Sequence of chain 1.B:
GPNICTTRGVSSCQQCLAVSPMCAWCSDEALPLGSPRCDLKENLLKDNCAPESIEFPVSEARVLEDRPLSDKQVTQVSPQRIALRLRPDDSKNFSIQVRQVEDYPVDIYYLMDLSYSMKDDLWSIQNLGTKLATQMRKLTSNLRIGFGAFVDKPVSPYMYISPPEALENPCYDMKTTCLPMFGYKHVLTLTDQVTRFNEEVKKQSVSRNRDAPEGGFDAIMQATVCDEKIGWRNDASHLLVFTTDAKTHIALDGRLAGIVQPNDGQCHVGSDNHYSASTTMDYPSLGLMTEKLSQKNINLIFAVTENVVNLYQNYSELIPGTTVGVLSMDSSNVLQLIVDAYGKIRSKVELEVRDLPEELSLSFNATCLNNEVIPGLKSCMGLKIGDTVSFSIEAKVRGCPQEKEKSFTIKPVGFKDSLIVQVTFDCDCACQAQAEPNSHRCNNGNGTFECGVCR

The small molecule below binds the protein below.
Small molecule (SMILES): CC(=O)N[C@@H]1[C@@H](O)[C@H](O)[C@@H](CO)O[C@H]1O

Binding-site contacts:
Ligand atom C8 contacts residue SER398 of chain 1.B at 3.1 Å.
Ligand atom C8 contacts residue ASN99 of chain 1.B at 4.5 Å.
Ligand atom C1 contacts residue ASN99 of chain 1.B at 1.4 Å.
Ligand atom O5 contacts residue ASN99 of chain 1.B at 2.4 Å (h-bond).
Ligand atom C3 contacts residue ASN99 of chain 1.B at 3.9 Å.
Ligand atom O7 contacts residue NAG1 of chain 1.G at 3.1 Å (h-bond).
Ligand atom C5 contacts residue ASN99 of chain 1.B at 3.5 Å.
Ligand atom C7 contacts residue SER398 of chain 1.B at 3.8 Å.
Ligand atom C8 contacts residue NAG1 of chain 1.G at 4.1 Å.
Ligand atom C2 contacts residue ASN99 of chain 1.B at 2.7 Å.
Ligand atom O7 contacts residue SER398 of chain 1.B at 3.9 Å.
Ligand atom C7 contacts residue ASN99 of chain 1.B at 3.4 Å.
Ligand atom C4 contacts residue ASN99 of chain 1.B at 4.3 Å.
Ligand atom O7 contacts residue ASN99 of chain 1.B at 3.3 Å (h-bond).
Ligand atom N2 contacts residue ASN99 of chain 1.B at 3.1 Å (h-bond).
Ligand atom C7 contacts residue NAG1 of chain 1.G at 3.9 Å.